Sequence of chain 1.A:
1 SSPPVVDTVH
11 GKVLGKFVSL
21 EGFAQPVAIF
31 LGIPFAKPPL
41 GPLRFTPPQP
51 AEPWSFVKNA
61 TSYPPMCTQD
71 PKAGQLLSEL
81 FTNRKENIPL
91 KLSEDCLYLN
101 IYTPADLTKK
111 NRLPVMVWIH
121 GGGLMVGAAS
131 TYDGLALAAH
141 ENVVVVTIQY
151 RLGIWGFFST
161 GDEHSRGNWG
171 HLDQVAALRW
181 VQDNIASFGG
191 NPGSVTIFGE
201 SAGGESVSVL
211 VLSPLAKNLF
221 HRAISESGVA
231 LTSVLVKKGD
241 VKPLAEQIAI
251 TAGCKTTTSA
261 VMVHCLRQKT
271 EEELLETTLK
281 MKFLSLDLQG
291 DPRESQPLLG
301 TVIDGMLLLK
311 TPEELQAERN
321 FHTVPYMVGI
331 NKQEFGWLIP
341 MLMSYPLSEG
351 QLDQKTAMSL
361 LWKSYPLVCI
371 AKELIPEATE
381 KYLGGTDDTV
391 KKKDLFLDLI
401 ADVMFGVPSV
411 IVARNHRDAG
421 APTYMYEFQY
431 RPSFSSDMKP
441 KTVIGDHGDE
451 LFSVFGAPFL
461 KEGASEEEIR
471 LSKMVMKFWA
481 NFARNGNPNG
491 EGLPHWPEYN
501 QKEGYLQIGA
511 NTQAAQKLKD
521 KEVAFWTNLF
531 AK

Binding-site contacts:
Ligand atom C2 contacts residue LEU14 of chain 1.A at 4.5 Å (hydrophobic).
Ligand atom O7 contacts residue LEU14 of chain 1.A at 4.2 Å.
Ligand atom C4 contacts residue ASN59 of chain 1.A at 3.2 Å.
Ligand atom C6 contacts residue ASN59 of chain 1.A at 3.4 Å.
Ligand atom N2 contacts residue THR61 of chain 1.A at 4.4 Å.
Ligand atom N2 contacts residue ASN59 of chain 1.A at 3.1 Å (h-bond).
Ligand atom C7 contacts residue ASN59 of chain 1.A at 4.2 Å.
Ligand atom O7 contacts residue ASN59 of chain 1.A at 4.5 Å.
Ligand atom C2 contacts residue ASN59 of chain 1.A at 2.2 Å.
Ligand atom O4 contacts residue ASN59 of chain 1.A at 4.5 Å.
Ligand atom C1 contacts residue ASN59 of chain 1.A at 1.5 Å.
Ligand atom C2 contacts residue THR61 of chain 1.A at 4.5 Å.
Ligand atom O5 contacts residue ASN59 of chain 1.A at 1.8 Å (h-bond).
Ligand atom C1 contacts residue THR61 of chain 1.A at 4.0 Å.
Ligand atom C3 contacts residue ASN59 of chain 1.A at 3.4 Å.
Ligand atom C5 contacts residue ASN59 of chain 1.A at 3.1 Å.
Ligand atom O3 contacts residue ASN59 of chain 1.A at 4.4 Å.

This protein binds this small molecule.
Small molecule (SMILES): CC(=O)N[C@@H]1[C@@H](O)[C@H](O)[C@@H](CO)O[C@H]1O